Sequence of chain 1.C:
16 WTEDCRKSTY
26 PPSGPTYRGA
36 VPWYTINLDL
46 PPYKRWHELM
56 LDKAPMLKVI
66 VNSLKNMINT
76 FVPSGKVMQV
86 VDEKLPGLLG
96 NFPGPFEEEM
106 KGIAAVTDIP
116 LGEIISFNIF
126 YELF

Binding-site contacts:
Ligand atom C13 contacts residue TYR126 of chain 1.C at 4.2 Å (hydrophobic).
Ligand atom C09 contacts residue MET19 of chain 1.D at 3.8 Å (hydrophobic).
Ligand atom C07 contacts residue GLU83 of chain 1.D at 3.6 Å.
Ligand atom C07 contacts residue ASN178 of chain 1.D at 4.0 Å.
Ligand atom N08 contacts residue CYS1 of chain 1.D at 3.1 Å (h-bond).
Ligand atom N08 contacts residue ASP20 of chain 1.D at 4.0 Å.
Ligand atom C14 contacts residue PHE125 of chain 1.C at 4.2 Å (hydrophobic).
Ligand atom C13 contacts residue PHE21 of chain 1.D at 4.0 Å (hydrophobic).
Ligand atom C12 contacts residue PHE21 of chain 1.D at 3.4 Å (hydrophobic).
Ligand atom C10 contacts residue LEU69 of chain 1.D at 4.1 Å (hydrophobic).
Ligand atom C07 contacts residue ASN82 of chain 1.D at 4.2 Å.
Ligand atom C10 contacts residue MET19 of chain 1.D at 3.8 Å (hydrophobic).
Ligand atom C09 contacts residue LEU81 of chain 1.D at 4.5 Å (hydrophobic).
Ligand atom N08 contacts residue GLU83 of chain 1.D at 3.1 Å.
Ligand atom O15 contacts residue GLU83 of chain 1.D at 3.5 Å (salt-bridge).
Ligand atom C11 contacts residue TYR126 of chain 1.C at 4.2 Å (hydrophobic).
Ligand atom C09 contacts residue CYS1 of chain 1.D at 3.2 Å (hydrophobic).
Ligand atom C11 contacts residue GLU83 of chain 1.D at 4.4 Å.
Ligand atom C14 contacts residue TYR65 of chain 1.D at 4.5 Å (hydrophobic).
Ligand atom C07 contacts residue ASP20 of chain 1.D at 3.8 Å.
Ligand atom C09 contacts residue ASP20 of chain 1.D at 4.1 Å.
Ligand atom O15 contacts residue ASN82 of chain 1.D at 4.2 Å.
Ligand atom C12 contacts residue LEU69 of chain 1.D at 4.1 Å (hydrophobic).
Ligand atom O15 contacts residue ASN178 of chain 1.D at 2.9 Å (h-bond).
Ligand atom C11 contacts residue PHE21 of chain 1.D at 3.4 Å (hydrophobic).
Ligand atom N08 contacts residue ASN82 of chain 1.D at 4.4 Å.
Ligand atom N08 contacts residue ASN178 of chain 1.D at 4.3 Å.
Ligand atom O15 contacts residue CYS1 of chain 1.D at 2.4 Å (h-bond).
Ligand atom C07 contacts residue CYS1 of chain 1.D at 1.8 Å (hydrophobic).
Ligand atom C14 contacts residue PHE21 of chain 1.D at 4.2 Å (hydrophobic).
Ligand atom C09 contacts residue GLU83 of chain 1.D at 4.1 Å.
Ligand atom O15 contacts residue ASP20 of chain 1.D at 4.2 Å.
Ligand atom C13 contacts residue LEU69 of chain 1.D at 4.2 Å (hydrophobic).
Ligand atom C10 contacts residue PHE21 of chain 1.D at 4.0 Å (hydrophobic).
Ligand atom C14 contacts residue LEU69 of chain 1.D at 4.5 Å (hydrophobic).

Sequence of chain 1.D:
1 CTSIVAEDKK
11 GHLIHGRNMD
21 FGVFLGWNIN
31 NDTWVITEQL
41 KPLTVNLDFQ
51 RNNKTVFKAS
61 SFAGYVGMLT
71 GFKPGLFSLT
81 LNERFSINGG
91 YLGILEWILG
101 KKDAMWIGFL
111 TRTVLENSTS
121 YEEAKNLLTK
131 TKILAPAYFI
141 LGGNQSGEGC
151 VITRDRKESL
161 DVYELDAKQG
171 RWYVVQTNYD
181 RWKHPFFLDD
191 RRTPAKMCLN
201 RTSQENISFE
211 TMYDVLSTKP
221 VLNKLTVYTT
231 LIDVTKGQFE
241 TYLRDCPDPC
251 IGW

This small molecule binds to this protein.
Small molecule (SMILES): CCCCCCNC(=O)O